The protein below binds the small molecule below.
Small molecule (SMILES): O=c1ccn([C@@H]2O[C@H](CO[P](=O)(O)O[P](=O)(O)O[C@H]3O[C@H](CO)[C@@H](O)[C@H](O)[C@H]3F)[C@@H](O)[C@H]2O)c(=O)[nH]1

Binding-site contacts:
Ligand atom C2' contacts residue GLU398 of chain 1.A at 3.3 Å.
Ligand atom PA contacts residue HIS390 of chain 1.A at 3.2 Å.
Ligand atom N1 contacts residue TRP372 of chain 1.A at 3.3 Å.
Ligand atom O4 contacts residue TRP393 of chain 1.A at 2.9 Å (h-bond).
Ligand atom N3 contacts residue ALA373 of chain 1.A at 2.6 Å (h-bond).
Ligand atom C9' contacts residue TRP372 of chain 1.A at 3.5 Å (hydrophobic).
Ligand atom O4' contacts residue TRP372 of chain 1.A at 3.4 Å.
Ligand atom O3 contacts residue ALA413 of chain 1.A at 3.5 Å.
Ligand atom O2' contacts residue GLU398 of chain 1.A at 2.8 Å (salt-bridge).
Ligand atom O2B contacts residue ASN394 of chain 1.A at 3.4 Å (h-bond).
Ligand atom O7' contacts residue ALA373 of chain 1.A at 2.9 Å (h-bond).
Ligand atom C6 contacts residue GLY166 of chain 1.A at 3.4 Å.
Ligand atom C4 contacts residue GLU414 of chain 1.A at 3.5 Å.
Ligand atom F1 contacts residue GLN415 of chain 1.A at 3.0 Å.
Ligand atom O2A contacts residue SER395 of chain 1.A at 2.5 Å (h-bond).
Ligand atom O3' contacts residue GLU398 of chain 1.A at 2.7 Å (salt-bridge).
Ligand atom O5' contacts residue ASN394 of chain 1.A at 3.4 Å.
Ligand atom O1A contacts residue GLY392 of chain 1.A at 3.3 Å.
Ligand atom C6' contacts residue ALA373 of chain 1.A at 3.4 Å (hydrophobic).
Ligand atom O2A contacts residue HIS390 of chain 1.A at 2.4 Å (h-bond).
Ligand atom O6 contacts residue HIS40 of chain 1.A at 3.4 Å (h-bond).
Ligand atom O4 contacts residue GLU414 of chain 1.A at 2.4 Å (salt-bridge).
Ligand atom C6' contacts residue TRP372 of chain 1.A at 3.2 Å (hydrophobic).
Ligand atom O6' contacts residue ALA373 of chain 1.A at 3.2 Å (h-bond).
Ligand atom O7' contacts residue VAL338 of chain 1.A at 3.5 Å.
Ligand atom C5' contacts residue SER395 of chain 1.A at 3.5 Å.
Ligand atom O3 contacts residue GLN415 of chain 1.A at 3.1 Å (h-bond).
Ligand atom C8' contacts residue CYS309 of chain 1.A at 3.4 Å (hydrophobic).
Ligand atom O3A contacts residue HIS390 of chain 1.A at 3.0 Å (h-bond).
Ligand atom O6 contacts residue GLY166 of chain 1.A at 3.5 Å (h-bond).
Ligand atom O1A contacts residue SER395 of chain 1.A at 3.4 Å (h-bond).
Ligand atom O1B contacts residue SER312 of chain 1.A at 2.8 Å (h-bond).
Ligand atom O6' contacts residue TRP372 of chain 1.A at 3.3 Å.
Ligand atom C2' contacts residue GLN375 of chain 1.A at 3.4 Å.
Ligand atom O1A contacts residue TRP393 of chain 1.A at 3.5 Å (h-bond).
Ligand atom C3' contacts residue GLU398 of chain 1.A at 3.5 Å.
Ligand atom O3 contacts residue GLU414 of chain 1.A at 2.7 Å (salt-bridge).
Ligand atom O2B contacts residue GLY39 of chain 1.A at 3.1 Å.
Ligand atom N3 contacts residue TRP372 of chain 1.A at 3.5 Å.
Ligand atom O1A contacts residue ASN394 of chain 1.A at 3.1 Å (h-bond).

Sequence of chain 1.A:
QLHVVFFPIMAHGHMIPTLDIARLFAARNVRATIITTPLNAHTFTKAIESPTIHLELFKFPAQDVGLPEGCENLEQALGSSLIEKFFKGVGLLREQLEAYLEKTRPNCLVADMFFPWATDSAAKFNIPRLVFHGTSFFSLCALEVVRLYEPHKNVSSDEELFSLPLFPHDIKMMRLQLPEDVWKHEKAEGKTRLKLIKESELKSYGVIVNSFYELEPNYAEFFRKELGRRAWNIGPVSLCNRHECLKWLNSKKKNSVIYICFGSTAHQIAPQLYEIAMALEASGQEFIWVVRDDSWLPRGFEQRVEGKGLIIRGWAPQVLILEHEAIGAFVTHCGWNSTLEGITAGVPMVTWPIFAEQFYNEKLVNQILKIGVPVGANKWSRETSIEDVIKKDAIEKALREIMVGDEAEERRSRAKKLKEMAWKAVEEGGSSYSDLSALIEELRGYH